Binding-site contacts:
Ligand atom C8 contacts residue VAL146 of chain 9.F at 4.5 Å (hydrophobic).
Ligand atom C3 contacts residue ASN103 of chain 9.F at 4.5 Å.
Ligand atom C7 contacts residue LEU147 of chain 9.F at 3.1 Å (hydrophobic).
Ligand atom N2 contacts residue ASN103 of chain 9.F at 3.8 Å.
Ligand atom O7 contacts residue LEU147 of chain 9.F at 3.0 Å.
Ligand atom C3 contacts residue THR145 of chain 9.F at 4.1 Å.
Ligand atom C8 contacts residue LEU147 of chain 9.F at 3.4 Å (hydrophobic).
Ligand atom C2 contacts residue ASN103 of chain 9.F at 3.2 Å.
Ligand atom C1 contacts residue ASN103 of chain 9.F at 1.7 Å.
Ligand atom C2 contacts residue LEU147 of chain 9.F at 4.3 Å (hydrophobic).
Ligand atom C1 contacts residue THR145 of chain 9.F at 3.4 Å.
Ligand atom N2 contacts residue THR145 of chain 9.F at 4.0 Å.
Ligand atom O5 contacts residue THR145 of chain 9.F at 4.0 Å.
Ligand atom O5 contacts residue ASN103 of chain 9.F at 2.6 Å (h-bond).
Ligand atom C5 contacts residue THR145 of chain 9.F at 4.0 Å.
Ligand atom N2 contacts residue LEU147 of chain 9.F at 3.6 Å.
Ligand atom C5 contacts residue ASN103 of chain 9.F at 4.0 Å.
Ligand atom C2 contacts residue THR145 of chain 9.F at 4.1 Å.

Sequence of chain 9.F:
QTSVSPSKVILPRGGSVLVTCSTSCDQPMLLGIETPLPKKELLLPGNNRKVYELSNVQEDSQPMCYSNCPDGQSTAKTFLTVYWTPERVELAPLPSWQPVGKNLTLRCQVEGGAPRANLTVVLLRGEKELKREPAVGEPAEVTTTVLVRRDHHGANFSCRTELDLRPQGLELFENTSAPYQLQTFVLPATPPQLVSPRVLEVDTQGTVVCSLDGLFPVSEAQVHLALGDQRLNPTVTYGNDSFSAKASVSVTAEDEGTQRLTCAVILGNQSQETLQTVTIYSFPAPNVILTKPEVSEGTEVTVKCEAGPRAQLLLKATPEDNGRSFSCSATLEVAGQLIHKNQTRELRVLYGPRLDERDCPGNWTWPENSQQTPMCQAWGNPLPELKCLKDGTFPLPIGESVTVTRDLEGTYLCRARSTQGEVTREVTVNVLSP

The protein below binds the small molecule below.
Small molecule (SMILES): CC(=O)N[C@@H]1[C@@H](O)[C@H](O)[C@@H](CO)O[C@H]1O